Binding-site contacts:
Ligand atom CB contacts residue LEU228 of chain 1.A at 3.2 Å (hydrophobic).
Ligand atom NE2 contacts residue GLY229 of chain 1.A at 4.1 Å.
Ligand atom C contacts residue LEU69 of chain 1.A at 3.7 Å (hydrophobic).
Ligand atom NE2 contacts residue HEM1 of chain 1.C at 2.6 Å.
Ligand atom CG contacts residue GLY229 of chain 1.A at 3.9 Å.
Ligand atom OXT contacts residue LEU228 of chain 1.A at 4.4 Å.
Ligand atom CD2 contacts residue THR233 of chain 1.A at 4.4 Å.
Ligand atom CD2 contacts residue HEM1 of chain 1.C at 3.6 Å.
Ligand atom OXT contacts residue LEU69 of chain 1.A at 3.9 Å.
Ligand atom ND1 contacts residue HEM1 of chain 1.C at 4.4 Å.
Ligand atom CE1 contacts residue THR233 of chain 1.A at 3.9 Å.
Ligand atom C contacts residue LEU162 of chain 1.A at 4.4 Å (hydrophobic).
Ligand atom CD2 contacts residue GLY229 of chain 1.A at 3.5 Å.
Ligand atom CG contacts residue LEU228 of chain 1.A at 4.2 Å (hydrophobic).
Ligand atom CA contacts residue LEU159 of chain 1.A at 3.3 Å (hydrophobic).
Ligand atom N contacts residue LEU162 of chain 1.A at 3.9 Å.
Ligand atom NE2 contacts residue THR233 of chain 1.A at 4.5 Å.
Ligand atom CA contacts residue LEU228 of chain 1.A at 4.0 Å (hydrophobic).
Ligand atom CG contacts residue LEU159 of chain 1.A at 4.5 Å (hydrophobic).
Ligand atom CB contacts residue LEU159 of chain 1.A at 3.4 Å (hydrophobic).
Ligand atom CB contacts residue THR233 of chain 1.A at 4.2 Å.
Ligand atom CG contacts residue THR233 of chain 1.A at 3.8 Å.
Ligand atom CE1 contacts residue HEM1 of chain 1.C at 3.2 Å.
Ligand atom N contacts residue LEU159 of chain 1.A at 3.1 Å.
Ligand atom O contacts residue LEU69 of chain 1.A at 3.5 Å.
Ligand atom CA contacts residue LEU162 of chain 1.A at 3.9 Å (hydrophobic).
Ligand atom CD2 contacts residue LEU228 of chain 1.A at 4.5 Å (hydrophobic).
Ligand atom CB contacts residue GLY229 of chain 1.A at 3.9 Å.
Ligand atom ND1 contacts residue THR233 of chain 1.A at 3.4 Å (h-bond).

A small-molecule ligand and the protein it binds are described below.
Small molecule (SMILES): N[C@@H](Cc1c[nH]c[nH+]1)C(=O)O

Sequence of chain 1.A:
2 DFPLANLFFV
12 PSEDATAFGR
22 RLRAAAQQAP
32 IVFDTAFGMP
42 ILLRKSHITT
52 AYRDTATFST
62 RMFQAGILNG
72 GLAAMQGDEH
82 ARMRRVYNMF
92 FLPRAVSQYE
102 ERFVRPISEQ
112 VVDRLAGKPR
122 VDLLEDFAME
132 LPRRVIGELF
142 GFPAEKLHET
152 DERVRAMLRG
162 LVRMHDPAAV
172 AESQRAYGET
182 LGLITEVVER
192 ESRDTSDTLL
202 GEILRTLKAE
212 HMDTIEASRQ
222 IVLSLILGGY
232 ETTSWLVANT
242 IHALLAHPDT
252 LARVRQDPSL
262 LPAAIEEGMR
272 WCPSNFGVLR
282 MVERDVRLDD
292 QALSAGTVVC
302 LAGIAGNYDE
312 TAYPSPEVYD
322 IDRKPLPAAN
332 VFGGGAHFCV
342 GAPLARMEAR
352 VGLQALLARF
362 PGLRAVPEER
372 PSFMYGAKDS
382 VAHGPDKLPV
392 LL